A small-molecule ligand and the protein it binds are described below.
Small molecule (SMILES): C[N+](C)(C)C[C@H](O)CC(=O)O

Sequence of chain 3.A:
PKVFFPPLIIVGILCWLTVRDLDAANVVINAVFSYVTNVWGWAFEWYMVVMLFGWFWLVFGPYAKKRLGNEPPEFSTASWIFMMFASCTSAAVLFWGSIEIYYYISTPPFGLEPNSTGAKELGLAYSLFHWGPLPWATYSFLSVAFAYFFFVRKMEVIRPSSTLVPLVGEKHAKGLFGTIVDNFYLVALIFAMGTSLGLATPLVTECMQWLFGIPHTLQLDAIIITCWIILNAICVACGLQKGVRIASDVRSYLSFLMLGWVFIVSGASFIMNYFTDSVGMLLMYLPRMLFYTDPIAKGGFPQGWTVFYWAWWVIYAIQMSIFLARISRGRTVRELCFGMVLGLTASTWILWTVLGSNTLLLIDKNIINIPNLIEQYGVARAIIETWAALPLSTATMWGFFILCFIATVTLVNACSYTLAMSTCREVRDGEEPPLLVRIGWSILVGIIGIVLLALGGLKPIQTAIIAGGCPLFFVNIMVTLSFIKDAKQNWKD

Binding-site contacts:
Ligand atom C1 contacts residue PHE334 of chain 3.A at 4.3 Å (hydrophobic).
Ligand atom N5 contacts residue TYR327 of chain 3.A at 3.7 Å.
Ligand atom C5B contacts residue TYR327 of chain 3.A at 3.5 Å (hydrophobic).
Ligand atom O3 contacts residue TYR327 of chain 3.A at 3.9 Å.
Ligand atom C3 contacts residue GLN330 of chain 3.A at 2.8 Å.
Ligand atom C1 contacts residue GLN330 of chain 3.A at 4.0 Å.
Ligand atom N5 contacts residue GLN330 of chain 3.A at 4.2 Å.
Ligand atom C2 contacts residue MET331 of chain 3.A at 3.2 Å (hydrophobic).
Ligand atom C5C contacts residue HG1 of chain 3.H at 3.3 Å.
Ligand atom C5A contacts residue TYR327 of chain 3.A at 3.0 Å (hydrophobic).
Ligand atom O1A contacts residue PHE334 of chain 3.A at 3.3 Å.
Ligand atom C4 contacts residue GLN330 of chain 3.A at 3.8 Å.
Ligand atom C5A contacts residue GLN330 of chain 3.A at 3.3 Å.
Ligand atom O1A contacts residue MET331 of chain 3.A at 4.0 Å.
Ligand atom C5A contacts residue HG1 of chain 3.H at 2.7 Å.
Ligand atom C1 contacts residue MET331 of chain 3.A at 4.1 Å (hydrophobic).
Ligand atom C3 contacts residue MET331 of chain 3.A at 4.4 Å (hydrophobic).
Ligand atom C2 contacts residue GLN330 of chain 3.A at 3.7 Å.
Ligand atom C5C contacts residue LEU422 of chain 3.A at 3.5 Å (hydrophobic).
Ligand atom C4 contacts residue HG1 of chain 3.H at 3.7 Å.
Ligand atom O1B contacts residue GLN330 of chain 3.A at 3.4 Å (h-bond).
Ligand atom N5 contacts residue HG1 of chain 3.H at 3.4 Å.
Ligand atom C5C contacts residue TYR327 of chain 3.A at 4.1 Å (hydrophobic).
Ligand atom O3 contacts residue GLN330 of chain 3.A at 2.9 Å.
Ligand atom C3 contacts residue HG1 of chain 3.H at 4.2 Å.
Ligand atom O3 contacts residue MET331 of chain 3.A at 3.8 Å.